Sequence of chain 42.A:
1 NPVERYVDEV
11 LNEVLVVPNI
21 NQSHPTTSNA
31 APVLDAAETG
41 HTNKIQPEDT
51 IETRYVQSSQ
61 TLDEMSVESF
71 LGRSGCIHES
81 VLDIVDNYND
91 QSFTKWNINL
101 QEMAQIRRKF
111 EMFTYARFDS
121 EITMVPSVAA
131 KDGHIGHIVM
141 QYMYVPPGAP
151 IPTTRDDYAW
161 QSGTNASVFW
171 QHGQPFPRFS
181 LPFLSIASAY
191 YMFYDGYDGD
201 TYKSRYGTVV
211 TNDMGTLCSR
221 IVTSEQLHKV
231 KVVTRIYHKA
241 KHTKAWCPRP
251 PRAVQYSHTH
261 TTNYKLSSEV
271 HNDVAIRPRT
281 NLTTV

Sequence of chain 42.C:
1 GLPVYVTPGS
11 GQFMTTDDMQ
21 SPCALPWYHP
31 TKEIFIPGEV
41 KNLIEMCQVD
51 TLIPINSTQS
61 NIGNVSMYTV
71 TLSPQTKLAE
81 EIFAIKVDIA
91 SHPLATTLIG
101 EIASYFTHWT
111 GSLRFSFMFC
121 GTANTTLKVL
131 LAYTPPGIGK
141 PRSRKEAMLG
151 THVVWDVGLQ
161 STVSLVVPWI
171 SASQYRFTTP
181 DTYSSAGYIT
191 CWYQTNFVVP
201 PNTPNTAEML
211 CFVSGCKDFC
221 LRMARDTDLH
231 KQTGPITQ

Binding-site contacts:
Ligand atom C5B contacts residue LEU181 of chain 42.A at 3.3 Å (hydrophobic).
Ligand atom CM6 contacts residue LEU181 of chain 42.A at 3.7 Å (hydrophobic).
Ligand atom CM6 contacts residue LEU184 of chain 42.A at 3.4 Å (hydrophobic).
Ligand atom C1B contacts residue LEU181 of chain 42.A at 3.8 Å (hydrophobic).
Ligand atom C2B contacts residue ILE98 of chain 42.A at 3.9 Å (hydrophobic).
Ligand atom C4B contacts residue LEU181 of chain 42.A at 3.8 Å (hydrophobic).
Ligand atom O5A contacts residue ALA166 of chain 42.A at 3.9 Å.
Ligand atom O1 contacts residue LEU100 of chain 42.A at 4.0 Å.
Ligand atom C4 contacts residue TYR190 of chain 42.A at 3.8 Å (hydrophobic).
Ligand atom N2 contacts residue LEU100 of chain 42.A at 3.8 Å.
Ligand atom C2A contacts residue PHE179 of chain 42.A at 3.4 Å (hydrophobic).
Ligand atom CM2 contacts residue ILE122 of chain 42.A at 3.7 Å (hydrophobic).
Ligand atom C2B contacts residue ILE122 of chain 42.A at 3.9 Å (hydrophobic).
Ligand atom N3A contacts residue PHE179 of chain 42.A at 3.0 Å.
Ligand atom N3A contacts residue LEU217 of chain 42.A at 3.4 Å.
Ligand atom O5A contacts residue TYR144 of chain 42.A at 3.1 Å.
Ligand atom C3 contacts residue LEU100 of chain 42.A at 3.9 Å (hydrophobic).
Ligand atom C1C contacts residue MET214 of chain 42.A at 3.7 Å (hydrophobic).
Ligand atom C4A contacts residue TYR144 of chain 42.A at 3.8 Å (hydrophobic).
Ligand atom C4B contacts residue PHE179 of chain 42.A at 3.9 Å (hydrophobic).
Ligand atom CM3 contacts residue TYR190 of chain 42.A at 3.9 Å (hydrophobic).
Ligand atom O1 contacts residue MET214 of chain 42.A at 3.2 Å.
Ligand atom C5B contacts residue TYR144 of chain 42.A at 3.6 Å (hydrophobic).
Ligand atom C5 contacts residue MET214 of chain 42.A at 3.6 Å (hydrophobic).
Ligand atom CM6 contacts residue TYR144 of chain 42.A at 3.7 Å (hydrophobic).
Ligand atom C6B contacts residue LEU181 of chain 42.A at 3.3 Å (hydrophobic).
Ligand atom C1A contacts residue TYR144 of chain 42.A at 3.1 Å (hydrophobic).
Ligand atom C1A contacts residue PHE179 of chain 42.A at 3.5 Å (hydrophobic).
Ligand atom C2A contacts residue TYR144 of chain 42.A at 3.7 Å (hydrophobic).
Ligand atom N2 contacts residue MET214 of chain 42.A at 3.8 Å.
Ligand atom C4A contacts residue PHE179 of chain 42.A at 3.3 Å (hydrophobic).
Ligand atom O1B contacts residue ILE98 of chain 42.A at 2.9 Å.
Ligand atom CM4 contacts residue VAL168 of chain 42.A at 3.5 Å (hydrophobic).
Ligand atom CM2 contacts residue ILE236 of chain 42.A at 4.0 Å (hydrophobic).
Ligand atom C6B contacts residue ILE98 of chain 42.A at 3.6 Å (hydrophobic).
Ligand atom CM4 contacts residue TYR142 of chain 42.A at 3.1 Å (hydrophobic).
Ligand atom O5A contacts residue PHE179 of chain 42.A at 3.7 Å.
Ligand atom CM4 contacts residue PHE179 of chain 42.A at 3.9 Å (hydrophobic).
Ligand atom C2C contacts residue ILE98 of chain 42.A at 4.0 Å (hydrophobic).
Ligand atom C1B contacts residue ILE98 of chain 42.A at 3.6 Å (hydrophobic).

A protein and the small-molecule ligand that binds it are described below.
Small molecule (SMILES): Cc1cc(CCCOc2c(C)cc(-c3coc(C)n3)cc2C)on1